Binding-site contacts:
Ligand atom C3' contacts residue SER247 of chain 2.A at 3.6 Å.
Ligand atom C6 contacts residue GLY289 of chain 2.A at 3.5 Å.
Ligand atom N9 contacts residue B121 of chain 2.K at 3.6 Å.
Ligand atom O2' contacts residue PHE245 of chain 2.A at 3.0 Å.
Ligand atom N9 contacts residue VAL326 of chain 2.A at 3.5 Å.
Ligand atom N6 contacts residue ILE330 of chain 2.A at 3.8 Å.
Ligand atom C6 contacts residue THR288 of chain 2.A at 3.3 Å.
Ligand atom O3' contacts residue GLU287 of chain 2.A at 3.5 Å (salt-bridge).
Ligand atom N7 contacts residue B121 of chain 2.K at 3.3 Å.
Ligand atom C8 contacts residue VAL326 of chain 2.A at 3.5 Å (hydrophobic).
Ligand atom C6' contacts residue B121 of chain 2.K at 2.6 Å.
Ligand atom C2 contacts residue THR288 of chain 2.A at 3.5 Å.
Ligand atom N6 contacts residue SER292 of chain 2.A at 3.5 Å.
Ligand atom C5' contacts residue B121 of chain 2.K at 3.3 Å.
Ligand atom N1 contacts residue SER292 of chain 2.A at 3.7 Å.
Ligand atom C4 contacts residue THR288 of chain 2.A at 3.7 Å.
Ligand atom N3 contacts residue GLU287 of chain 2.A at 3.3 Å (salt-bridge).
Ligand atom C2' contacts residue GLU287 of chain 2.A at 3.8 Å.
Ligand atom N1 contacts residue GLY289 of chain 2.A at 3.5 Å (h-bond).
Ligand atom C5 contacts residue B121 of chain 2.K at 3.3 Å.
Ligand atom N1 contacts residue THR288 of chain 2.A at 3.2 Å.
Ligand atom N6 contacts residue THR288 of chain 2.A at 3.7 Å.
Ligand atom N7 contacts residue PHE329 of chain 2.A at 3.7 Å.
Ligand atom C4 contacts residue B121 of chain 2.K at 3.5 Å.
Ligand atom O4' contacts residue PHE329 of chain 2.A at 3.7 Å.
Ligand atom O3' contacts residue ASN193 of chain 2.A at 3.6 Å.
Ligand atom O3' contacts residue PHE245 of chain 2.A at 3.4 Å.
Ligand atom C8 contacts residue B121 of chain 2.K at 3.5 Å.
Ligand atom C2 contacts residue ILE248 of chain 2.A at 3.8 Å (hydrophobic).
Ligand atom O2' contacts residue SER247 of chain 2.A at 2.5 Å (h-bond).
Ligand atom N6 contacts residue GLY289 of chain 2.A at 2.6 Å (h-bond).
Ligand atom O2' contacts residue GLU287 of chain 2.A at 3.4 Å (salt-bridge).
Ligand atom C5 contacts residue THR288 of chain 2.A at 3.4 Å.
Ligand atom C2' contacts residue SER247 of chain 2.A at 3.2 Å.
Ligand atom N7 contacts residue VAL326 of chain 2.A at 3.7 Å.
Ligand atom C2 contacts residue GLU287 of chain 2.A at 3.1 Å.
Ligand atom C8 contacts residue PHE329 of chain 2.A at 3.3 Å (hydrophobic).
Ligand atom C1' contacts residue GLU287 of chain 2.A at 3.3 Å.
Ligand atom C5' contacts residue PHE329 of chain 2.A at 3.5 Å (hydrophobic).
Ligand atom O3' contacts residue SER247 of chain 2.A at 3.8 Å.

Sequence of chain 2.A:
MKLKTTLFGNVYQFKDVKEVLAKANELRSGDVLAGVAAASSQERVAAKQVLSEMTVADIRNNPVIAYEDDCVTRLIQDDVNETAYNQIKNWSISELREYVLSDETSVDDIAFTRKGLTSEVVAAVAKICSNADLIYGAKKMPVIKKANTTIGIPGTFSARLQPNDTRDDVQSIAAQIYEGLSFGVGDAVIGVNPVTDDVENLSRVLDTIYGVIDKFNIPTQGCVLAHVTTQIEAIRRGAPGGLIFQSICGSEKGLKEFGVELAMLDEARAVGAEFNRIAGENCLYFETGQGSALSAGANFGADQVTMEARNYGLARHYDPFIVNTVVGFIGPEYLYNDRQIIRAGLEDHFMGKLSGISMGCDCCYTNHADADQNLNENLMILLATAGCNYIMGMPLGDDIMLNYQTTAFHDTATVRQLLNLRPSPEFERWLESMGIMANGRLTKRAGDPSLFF

A small-molecule ligand and the protein it binds are described below.
Small molecule (SMILES): CC[C@H]1O[C@@H](n2cnc3c(N)ncnc32)[C@H](O)[C@@H]1O